Binding-site contacts:
Ligand atom O7 contacts residue ASN857 of chain 11.A at 3.1 Å (h-bond).
Ligand atom C2 contacts residue ASN857 of chain 11.A at 2.4 Å.
Ligand atom N2 contacts residue ASN857 of chain 11.A at 2.9 Å (h-bond).
Ligand atom C4 contacts residue ASN857 of chain 11.A at 4.2 Å.
Ligand atom C8 contacts residue ASN857 of chain 11.A at 4.0 Å.
Ligand atom C1 contacts residue ASN857 of chain 11.A at 1.4 Å.
Ligand atom O5 contacts residue ASN857 of chain 11.A at 2.4 Å (h-bond).
Ligand atom C7 contacts residue ASN857 of chain 11.A at 3.2 Å.
Ligand atom C3 contacts residue ASN857 of chain 11.A at 3.8 Å.
Ligand atom C5 contacts residue ASN857 of chain 11.A at 3.7 Å.

The protein below binds the small molecule below.
Small molecule (SMILES): CC(=O)N[C@@H]1[C@@H](O)[C@H](O)[C@@H](CO)O[C@H]1O

Sequence of chain 11.A:
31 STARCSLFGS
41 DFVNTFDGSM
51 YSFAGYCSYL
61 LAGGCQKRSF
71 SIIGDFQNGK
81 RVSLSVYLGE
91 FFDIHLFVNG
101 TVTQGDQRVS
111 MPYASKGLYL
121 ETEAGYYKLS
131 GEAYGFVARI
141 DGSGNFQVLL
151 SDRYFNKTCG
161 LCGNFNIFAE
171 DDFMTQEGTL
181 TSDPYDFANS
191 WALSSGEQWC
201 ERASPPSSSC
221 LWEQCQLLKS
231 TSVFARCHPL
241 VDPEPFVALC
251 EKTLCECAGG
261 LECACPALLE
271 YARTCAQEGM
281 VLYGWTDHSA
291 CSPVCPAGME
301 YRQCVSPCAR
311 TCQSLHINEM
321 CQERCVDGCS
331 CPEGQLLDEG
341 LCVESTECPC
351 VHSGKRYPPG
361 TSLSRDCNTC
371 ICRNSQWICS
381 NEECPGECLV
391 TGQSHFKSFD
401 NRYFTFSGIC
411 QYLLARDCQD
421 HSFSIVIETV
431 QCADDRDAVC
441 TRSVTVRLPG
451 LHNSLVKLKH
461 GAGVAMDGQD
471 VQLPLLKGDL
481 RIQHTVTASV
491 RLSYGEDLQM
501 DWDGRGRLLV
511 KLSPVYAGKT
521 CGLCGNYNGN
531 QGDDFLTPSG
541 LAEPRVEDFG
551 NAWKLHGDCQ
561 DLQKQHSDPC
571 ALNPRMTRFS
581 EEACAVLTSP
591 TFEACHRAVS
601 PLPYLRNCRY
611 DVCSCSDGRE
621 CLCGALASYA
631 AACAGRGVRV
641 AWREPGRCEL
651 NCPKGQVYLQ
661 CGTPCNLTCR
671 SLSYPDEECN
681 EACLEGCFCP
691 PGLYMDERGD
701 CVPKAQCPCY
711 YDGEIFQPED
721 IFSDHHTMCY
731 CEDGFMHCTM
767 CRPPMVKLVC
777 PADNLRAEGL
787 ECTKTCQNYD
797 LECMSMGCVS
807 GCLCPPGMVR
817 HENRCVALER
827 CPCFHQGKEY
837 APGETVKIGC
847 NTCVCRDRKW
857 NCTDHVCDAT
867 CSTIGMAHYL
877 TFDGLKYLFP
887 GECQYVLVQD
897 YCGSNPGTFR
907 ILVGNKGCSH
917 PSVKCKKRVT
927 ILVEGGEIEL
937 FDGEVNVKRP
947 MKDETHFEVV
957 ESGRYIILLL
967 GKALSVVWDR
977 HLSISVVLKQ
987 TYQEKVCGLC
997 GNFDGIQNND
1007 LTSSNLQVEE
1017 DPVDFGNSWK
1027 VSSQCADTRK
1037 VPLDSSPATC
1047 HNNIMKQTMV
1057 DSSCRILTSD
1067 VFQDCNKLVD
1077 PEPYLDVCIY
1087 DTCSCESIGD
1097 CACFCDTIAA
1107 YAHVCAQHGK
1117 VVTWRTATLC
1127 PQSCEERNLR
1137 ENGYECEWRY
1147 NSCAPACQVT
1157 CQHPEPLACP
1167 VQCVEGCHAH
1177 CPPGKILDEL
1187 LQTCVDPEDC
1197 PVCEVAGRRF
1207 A